The protein below binds the small molecule below.
Small molecule (SMILES): CN1C(=O)c2ccccc2NC(=O)/C1=C/c1ccc(C(F)(F)F)cc1

Sequence of chain 1.B:
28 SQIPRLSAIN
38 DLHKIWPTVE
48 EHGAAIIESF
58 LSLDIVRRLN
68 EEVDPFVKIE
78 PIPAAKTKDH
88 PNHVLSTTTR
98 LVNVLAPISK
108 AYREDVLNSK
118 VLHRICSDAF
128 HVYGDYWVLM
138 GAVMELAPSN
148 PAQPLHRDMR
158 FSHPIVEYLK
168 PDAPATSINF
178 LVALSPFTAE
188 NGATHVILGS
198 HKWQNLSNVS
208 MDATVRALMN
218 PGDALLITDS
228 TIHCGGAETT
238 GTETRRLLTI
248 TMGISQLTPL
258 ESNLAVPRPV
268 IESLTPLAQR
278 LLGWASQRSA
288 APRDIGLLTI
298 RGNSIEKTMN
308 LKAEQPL

Sequence of chain 1.A:
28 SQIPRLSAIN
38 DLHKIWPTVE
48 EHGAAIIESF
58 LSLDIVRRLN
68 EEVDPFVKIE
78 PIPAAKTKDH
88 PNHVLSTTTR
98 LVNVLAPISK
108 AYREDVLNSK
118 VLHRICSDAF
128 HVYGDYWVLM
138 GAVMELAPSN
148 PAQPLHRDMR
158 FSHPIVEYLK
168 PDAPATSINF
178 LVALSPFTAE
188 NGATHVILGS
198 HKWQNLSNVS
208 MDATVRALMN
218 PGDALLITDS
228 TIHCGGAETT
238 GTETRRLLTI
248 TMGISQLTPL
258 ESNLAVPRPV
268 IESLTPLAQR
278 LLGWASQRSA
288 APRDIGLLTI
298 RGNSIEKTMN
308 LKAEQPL

Binding-site contacts:
Ligand atom C19 contacts residue HIS153 of chain 1.B at 3.8 Å.
Ligand atom C07 contacts residue MET137 of chain 1.B at 3.5 Å (hydrophobic).
Ligand atom C23 contacts residue VAL91 of chain 1.B at 3.8 Å (hydrophobic).
Ligand atom C20 contacts residue PHE158 of chain 1.B at 3.6 Å (hydrophobic).
Ligand atom C14 contacts residue LEU98 of chain 1.B at 3.7 Å (hydrophobic).
Ligand atom C07 contacts residue THR246 of chain 1.B at 3.3 Å.
Ligand atom C06 contacts residue MET156 of chain 1.B at 3.8 Å (hydrophobic).
Ligand atom O18 contacts residue ASN89 of chain 1.B at 3.3 Å (h-bond).
Ligand atom F82 contacts residue GLN150 of chain 1.B at 3.2 Å.
Ligand atom C23 contacts residue LEU92 of chain 1.B at 3.7 Å (hydrophobic).
Ligand atom C17 contacts residue VAL91 of chain 1.B at 4.0 Å (hydrophobic).
Ligand atom C15 contacts residue LEU98 of chain 1.B at 3.7 Å (hydrophobic).
Ligand atom C08 contacts residue GLN150 of chain 1.B at 3.8 Å.
Ligand atom F83 contacts residue VAL91 of chain 1.B at 3.8 Å.
Ligand atom C04 contacts residue LEU92 of chain 1.B at 3.9 Å (hydrophobic).
Ligand atom C04 contacts residue SIN1 of chain 1.H at 3.9 Å.
Ligand atom C21 contacts residue VAL91 of chain 1.B at 3.3 Å (hydrophobic).
Ligand atom F81 contacts residue VAL91 of chain 1.B at 3.0 Å.
Ligand atom C03 contacts residue ASP155 of chain 1.B at 4.0 Å.
Ligand atom C14 contacts residue MET141 of chain 1.B at 3.7 Å (hydrophobic).
Ligand atom C20 contacts residue VAL91 of chain 1.B at 4.0 Å (hydrophobic).
Ligand atom C05 contacts residue VAL91 of chain 1.B at 3.4 Å (hydrophobic).
Ligand atom C08 contacts residue PRO151 of chain 1.B at 4.0 Å (hydrophobic).
Ligand atom C08 contacts residue VAL91 of chain 1.B at 3.7 Å (hydrophobic).
Ligand atom F82 contacts residue PRO151 of chain 1.B at 3.5 Å.
Ligand atom C20 contacts residue HIS153 of chain 1.B at 3.5 Å.
Ligand atom C17 contacts residue ILE292 of chain 1.A at 3.9 Å (hydrophobic).
Ligand atom C13 contacts residue MET137 of chain 1.B at 3.6 Å (hydrophobic).
Ligand atom F81 contacts residue GLN150 of chain 1.B at 4.0 Å.
Ligand atom C17 contacts residue PHE158 of chain 1.B at 3.9 Å (hydrophobic).
Ligand atom O18 contacts residue LEU92 of chain 1.B at 3.8 Å.
Ligand atom F83 contacts residue PRO151 of chain 1.B at 3.3 Å.
Ligand atom C05 contacts residue PHE158 of chain 1.B at 4.0 Å (hydrophobic).
Ligand atom C04 contacts residue GLN150 of chain 1.B at 3.7 Å.
Ligand atom C14 contacts residue MET137 of chain 1.B at 3.9 Å (hydrophobic).
Ligand atom C21 contacts residue GLN150 of chain 1.B at 3.6 Å.
Ligand atom O09 contacts residue MET156 of chain 1.B at 2.9 Å (h-bond).
Ligand atom O09 contacts residue ASP155 of chain 1.B at 3.8 Å.
Ligand atom C05 contacts residue HIS153 of chain 1.B at 3.8 Å.
Ligand atom C23 contacts residue GLN150 of chain 1.B at 2.8 Å.